The protein below binds the small molecule below.
Small molecule (SMILES): O=[N+]([O-])c1cc(O)c(O)c([N+](=O)[O-])c1

Sequence of chain 1.B:
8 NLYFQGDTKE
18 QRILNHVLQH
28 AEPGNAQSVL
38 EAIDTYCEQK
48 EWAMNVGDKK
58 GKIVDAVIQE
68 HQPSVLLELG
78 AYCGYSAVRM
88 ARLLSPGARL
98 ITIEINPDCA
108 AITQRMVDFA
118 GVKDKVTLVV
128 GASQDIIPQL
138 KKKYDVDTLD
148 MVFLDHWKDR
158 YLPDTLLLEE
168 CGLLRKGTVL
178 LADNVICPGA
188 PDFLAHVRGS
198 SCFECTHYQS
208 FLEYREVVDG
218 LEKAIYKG

Binding-site contacts:
Ligand atom C2 contacts residue LYS155 of chain 1.B at 3.5 Å.
Ligand atom C3 contacts residue LYS155 of chain 1.B at 3.6 Å.
Ligand atom O1 contacts residue ASN181 of chain 1.B at 2.8 Å (h-bond).
Ligand atom C1 contacts residue GLU210 of chain 1.B at 3.1 Å.
Ligand atom O4 contacts residue LYS155 of chain 1.B at 3.1 Å (salt-bridge).
Ligand atom C5 contacts residue PRO185 of chain 1.B at 3.7 Å (hydrophobic).
Ligand atom C6 contacts residue ASN181 of chain 1.B at 3.6 Å.
Ligand atom O4 contacts residue SFG1 of chain 1.H at 2.9 Å (h-bond).
Ligand atom O4 contacts residue TRP154 of chain 1.B at 3.6 Å.
Ligand atom N2 contacts residue TRP49 of chain 1.B at 3.7 Å.
Ligand atom O4 contacts residue MET51 of chain 1.B at 3.6 Å.
Ligand atom C2 contacts residue ASN181 of chain 1.B at 3.2 Å.
Ligand atom O5 contacts residue TRP49 of chain 1.B at 3.6 Å.
Ligand atom C2 contacts residue SFG1 of chain 1.H at 3.5 Å.
Ligand atom O2 contacts residue MG1 of chain 1.G at 2.1 Å.
Ligand atom O3 contacts residue TRP154 of chain 1.B at 3.3 Å.
Ligand atom O4 contacts residue ASP152 of chain 1.B at 3.7 Å.
Ligand atom O4 contacts residue HIS153 of chain 1.B at 3.6 Å (h-bond).
Ligand atom O6 contacts residue PRO185 of chain 1.B at 3.7 Å.
Ligand atom C3 contacts residue MET51 of chain 1.B at 3.9 Å (hydrophobic).
Ligand atom N1 contacts residue LYS155 of chain 1.B at 3.4 Å.
Ligand atom C1 contacts residue MET51 of chain 1.B at 3.9 Å (hydrophobic).
Ligand atom C2 contacts residue MET51 of chain 1.B at 3.9 Å (hydrophobic).
Ligand atom N2 contacts residue PRO185 of chain 1.B at 3.7 Å.
Ligand atom O1 contacts residue MG1 of chain 1.G at 2.1 Å.
Ligand atom C1 contacts residue MG1 of chain 1.G at 2.9 Å.
Ligand atom N1 contacts residue SFG1 of chain 1.H at 3.8 Å.
Ligand atom O2 contacts residue LYS155 of chain 1.B at 2.8 Å (salt-bridge).
Ligand atom N1 contacts residue MET51 of chain 1.B at 3.6 Å.
Ligand atom O2 contacts residue ASP152 of chain 1.B at 2.9 Å (salt-bridge).
Ligand atom C6 contacts residue GLU210 of chain 1.B at 3.3 Å.
Ligand atom N1 contacts residue TRP154 of chain 1.B at 3.8 Å.
Ligand atom O1 contacts residue GLU210 of chain 1.B at 2.4 Å (salt-bridge).
Ligand atom O5 contacts residue LEU209 of chain 1.B at 3.7 Å.
Ligand atom O1 contacts residue ASP180 of chain 1.B at 3.3 Å (salt-bridge).
Ligand atom O2 contacts residue ASN181 of chain 1.B at 2.9 Å (h-bond).
Ligand atom C2 contacts residue MG1 of chain 1.G at 2.9 Å.
Ligand atom O2 contacts residue SFG1 of chain 1.H at 2.8 Å (h-bond).
Ligand atom O3 contacts residue LYS155 of chain 1.B at 3.9 Å.
Ligand atom C1 contacts residue ASN181 of chain 1.B at 3.2 Å.